This small molecule binds to this protein.
Small molecule (SMILES): OC[C@H]1O[C@H](O)[C@H](O)[C@@H](O)[C@H]1O

Sequence of chain 1.D:
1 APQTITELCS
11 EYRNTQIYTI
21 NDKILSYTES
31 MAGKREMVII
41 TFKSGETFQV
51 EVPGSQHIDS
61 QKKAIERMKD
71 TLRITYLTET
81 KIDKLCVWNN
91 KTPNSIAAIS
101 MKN

Binding-site contacts:
Ligand atom C6 contacts residue GLN56 of chain 1.D at 4.0 Å.
Ligand atom O2 contacts residue I061 of chain 1.O at 3.8 Å.
Ligand atom O2 contacts residue ASN90 of chain 1.D at 2.9 Å (h-bond).
Ligand atom O4 contacts residue LYS91 of chain 1.D at 3.1 Å (salt-bridge).
Ligand atom O1 contacts residue I061 of chain 1.O at 1.4 Å.
Ligand atom O5 contacts residue GLN56 of chain 1.D at 3.3 Å.
Ligand atom C4 contacts residue GLU51 of chain 1.D at 3.5 Å.
Ligand atom O4 contacts residue GLN56 of chain 1.D at 3.3 Å (h-bond).
Ligand atom C3 contacts residue LYS91 of chain 1.D at 3.6 Å.
Ligand atom C6 contacts residue GLN61 of chain 1.D at 3.8 Å.
Ligand atom C3 contacts residue GLU51 of chain 1.D at 4.4 Å.
Ligand atom O3 contacts residue GLU51 of chain 1.D at 4.0 Å.
Ligand atom C3 contacts residue TRP88 of chain 1.D at 3.7 Å (hydrophobic).
Ligand atom O4 contacts residue GLU51 of chain 1.D at 2.7 Å (salt-bridge).
Ligand atom O1 contacts residue TRP88 of chain 1.D at 4.4 Å.
Ligand atom O3 contacts residue LYS91 of chain 1.D at 2.8 Å (salt-bridge).
Ligand atom C1 contacts residue I061 of chain 1.O at 2.5 Å.
Ligand atom C4 contacts residue LYS91 of chain 1.D at 4.0 Å.
Ligand atom C6 contacts residue TRP88 of chain 1.D at 3.5 Å (hydrophobic).
Ligand atom O6 contacts residue I061 of chain 1.O at 4.4 Å.
Ligand atom O6 contacts residue GLN61 of chain 1.D at 2.9 Å (h-bond).
Ligand atom C2 contacts residue LYS91 of chain 1.D at 3.7 Å.
Ligand atom C5 contacts residue GLN56 of chain 1.D at 4.1 Å.
Ligand atom C2 contacts residue I061 of chain 1.O at 3.6 Å.
Ligand atom C5 contacts residue I061 of chain 1.O at 3.9 Å.
Ligand atom C2 contacts residue ASN90 of chain 1.D at 4.1 Å.
Ligand atom C4 contacts residue TRP88 of chain 1.D at 3.5 Å (hydrophobic).
Ligand atom O6 contacts residue TRP88 of chain 1.D at 3.6 Å.
Ligand atom O3 contacts residue TRP88 of chain 1.D at 3.7 Å.
Ligand atom C2 contacts residue GLN56 of chain 1.D at 4.4 Å.
Ligand atom C5 contacts residue TRP88 of chain 1.D at 3.6 Å (hydrophobic).
Ligand atom C3 contacts residue I061 of chain 1.O at 4.3 Å.
Ligand atom C6 contacts residue HIS57 of chain 1.D at 3.7 Å.
Ligand atom O5 contacts residue I061 of chain 1.O at 3.1 Å.
Ligand atom O3 contacts residue ASN90 of chain 1.D at 2.9 Å (h-bond).
Ligand atom C4 contacts residue GLN56 of chain 1.D at 4.4 Å.
Ligand atom O6 contacts residue HIS57 of chain 1.D at 3.9 Å.
Ligand atom O2 contacts residue LYS91 of chain 1.D at 4.2 Å.
Ligand atom C1 contacts residue GLN56 of chain 1.D at 4.0 Å.
Ligand atom C3 contacts residue ASN90 of chain 1.D at 3.9 Å.